This protein binds this small molecule.
Small molecule (SMILES): OC[C@H]1O[C@H](O[C@H]2[C@H](O)[C@@H](O)[C@@H](O[C@H]3[C@H](O)[C@@H](O)[C@@H](O[C@H]4[C@H](O)[C@@H](O)[C@@H](O[C@H]5[C@H](O)[C@@H](O)[C@@H](O[C@H]6[C@H](O)[C@@H](O)[C@@H](O)O[C@@H]6CO)O[C@@H]5CO)O[C@@H]4CO)O[C@@H]3CO)O[C@@H]2CO)[C@H](O)[C@@H](O)[C@@H]1O

Binding-site contacts:
Ligand atom C5 contacts residue GLY207 of chain 1.A at 3.4 Å.
Ligand atom O1 contacts residue THR208 of chain 1.A at 3.8 Å.
Ligand atom C3 contacts residue ARG82 of chain 1.A at 4.1 Å.
Ligand atom C1 contacts residue ARG82 of chain 1.A at 3.9 Å.
Ligand atom O2 contacts residue SER103 of chain 1.A at 3.6 Å.
Ligand atom C3 contacts residue SER103 of chain 1.A at 3.6 Å.
Ligand atom O5 contacts residue GLY207 of chain 1.A at 4.1 Å.
Ligand atom O2 contacts residue ARG83 of chain 1.A at 3.1 Å.
Ligand atom C6 contacts residue GLY207 of chain 1.A at 3.7 Å.
Ligand atom O3 contacts residue ARG82 of chain 1.A at 3.9 Å.
Ligand atom O5 contacts residue ARG82 of chain 1.A at 3.2 Å (salt-bridge).
Ligand atom O4 contacts residue GLY207 of chain 1.A at 3.8 Å.
Ligand atom C3 contacts residue GLY207 of chain 1.A at 3.6 Å.
Ligand atom C2 contacts residue TRP106 of chain 1.A at 3.8 Å (hydrophobic).
Ligand atom O5 contacts residue TRP106 of chain 1.A at 3.8 Å.
Ligand atom O3 contacts residue SER103 of chain 1.A at 2.4 Å (h-bond).
Ligand atom O2 contacts residue THR208 of chain 1.A at 3.4 Å (h-bond).
Ligand atom O3 contacts residue TRP106 of chain 1.A at 3.1 Å.
Ligand atom O1 contacts residue GLY207 of chain 1.A at 3.9 Å.
Ligand atom O2 contacts residue ARG206 of chain 1.A at 3.3 Å.
Ligand atom C2 contacts residue ARG82 of chain 1.A at 3.3 Å.
Ligand atom C2 contacts residue SER103 of chain 1.A at 3.9 Å.
Ligand atom O5 contacts residue MET81 of chain 1.A at 3.5 Å.
Ligand atom C6 contacts residue ARG79 of chain 1.A at 3.6 Å.
Ligand atom C5 contacts residue ARG82 of chain 1.A at 4.0 Å.
Ligand atom O3 contacts residue GLY207 of chain 1.A at 3.9 Å.
Ligand atom C4 contacts residue ARG82 of chain 1.A at 4.1 Å.
Ligand atom C6 contacts residue ARG82 of chain 1.A at 3.8 Å.
Ligand atom O3 contacts residue ARG83 of chain 1.A at 3.3 Å (salt-bridge).
Ligand atom O6 contacts residue ARG79 of chain 1.A at 2.9 Å (salt-bridge).
Ligand atom C6 contacts residue HIS80 of chain 1.A at 3.6 Å.
Ligand atom O5 contacts residue ARG79 of chain 1.A at 4.0 Å.
Ligand atom C1 contacts residue TRP106 of chain 1.A at 3.6 Å (hydrophobic).
Ligand atom C2 contacts residue MET81 of chain 1.A at 4.1 Å (hydrophobic).
Ligand atom C3 contacts residue TRP106 of chain 1.A at 4.1 Å (hydrophobic).
Ligand atom O2 contacts residue GLY207 of chain 1.A at 3.8 Å.
Ligand atom C4 contacts residue TRP106 of chain 1.A at 4.1 Å (hydrophobic).
Ligand atom C3 contacts residue ARG206 of chain 1.A at 3.8 Å.
Ligand atom O3 contacts residue ARG206 of chain 1.A at 3.5 Å.
Ligand atom O6 contacts residue ARG82 of chain 1.A at 3.2 Å (salt-bridge).

Sequence of chain 1.A:
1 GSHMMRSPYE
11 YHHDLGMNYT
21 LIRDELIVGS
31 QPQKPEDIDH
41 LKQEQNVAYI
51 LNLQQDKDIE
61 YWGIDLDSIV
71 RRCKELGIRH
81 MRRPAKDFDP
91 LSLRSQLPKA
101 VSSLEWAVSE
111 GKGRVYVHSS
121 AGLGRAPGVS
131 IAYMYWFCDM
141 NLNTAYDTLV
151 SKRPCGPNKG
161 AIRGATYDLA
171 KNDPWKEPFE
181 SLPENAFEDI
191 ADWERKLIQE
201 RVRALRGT